Binding-site contacts:
Ligand atom C21 contacts residue ASP173 of chain 1.A at 3.2 Å.
Ligand atom O1 contacts residue PHE175 of chain 1.A at 3.4 Å.
Ligand atom C13 contacts residue ILE32 of chain 1.A at 3.5 Å (hydrophobic).
Ligand atom N3 contacts residue ILE174 of chain 1.A at 3.3 Å (h-bond).
Ligand atom C1 contacts residue ASP173 of chain 1.A at 3.4 Å.
Ligand atom O3 contacts residue GLU176 of chain 1.A at 3.2 Å (salt-bridge).
Ligand atom C2 contacts residue PRO13 of chain 1.A at 3.5 Å (hydrophobic).
Ligand atom C24 contacts residue LEU86 of chain 1.A at 3.7 Å (hydrophobic).
Ligand atom F1 contacts residue HIS171 of chain 1.A at 3.3 Å.
Ligand atom C4 contacts residue PRO404 of chain 1.A at 3.6 Å (hydrophobic).
Ligand atom C7 contacts residue SER407 of chain 1.A at 3.6 Å.
Ligand atom C15 contacts residue HIS171 of chain 1.A at 3.5 Å.
Ligand atom N1 contacts residue ASP173 of chain 1.A at 3.3 Å (salt-bridge).
Ligand atom C10 contacts residue THR411 of chain 1.A at 3.4 Å.
Ligand atom F3 contacts residue ILE32 of chain 1.A at 3.4 Å.
Ligand atom F2 contacts residue HIS171 of chain 1.A at 3.4 Å.
Ligand atom C22 contacts residue ILE174 of chain 1.A at 3.4 Å (hydrophobic).
Ligand atom O3 contacts residue ILE174 of chain 1.A at 2.7 Å (h-bond).
Ligand atom C17 contacts residue ASP173 of chain 1.A at 3.3 Å.
Ligand atom O1 contacts residue ILE174 of chain 1.A at 3.5 Å (h-bond).
Ligand atom C15 contacts residue THR411 of chain 1.A at 3.6 Å.
Ligand atom F3 contacts residue CYS79 of chain 1.A at 3.3 Å.
Ligand atom F1 contacts residue ILE174 of chain 1.A at 3.5 Å.
Ligand atom C20 contacts residue CYS25 of chain 1.A at 3.6 Å (hydrophobic).
Ligand atom C21 contacts residue TYR19 of chain 1.A at 3.6 Å (hydrophobic).
Ligand atom O1 contacts residue ASP173 of chain 1.A at 2.7 Å (salt-bridge).
Ligand atom C23 contacts residue ASP23 of chain 1.A at 3.4 Å.
Ligand atom O1 contacts residue GLU176 of chain 1.A at 3.3 Å (salt-bridge).
Ligand atom S1 contacts residue ILE174 of chain 1.A at 3.4 Å (h-bond).
Ligand atom C6 contacts residue ASP173 of chain 1.A at 3.5 Å.
Ligand atom C20 contacts residue THR29 of chain 1.A at 3.3 Å.
Ligand atom O2 contacts residue VAL24 of chain 1.A at 3.5 Å.
Ligand atom C24 contacts residue ILE174 of chain 1.A at 3.5 Å (hydrophobic).
Ligand atom F1 contacts residue PHE102 of chain 1.A at 3.5 Å.
Ligand atom C9 contacts residue TYR170 of chain 1.A at 3.2 Å (hydrophobic).
Ligand atom O3 contacts residue PHE175 of chain 1.A at 3.3 Å.
Ligand atom C18 contacts residue ILE174 of chain 1.A at 3.5 Å (hydrophobic).
Ligand atom C11 contacts residue PHE408 of chain 1.A at 3.5 Å (hydrophobic).
Ligand atom O2 contacts residue CYS25 of chain 1.A at 3.0 Å (h-bond).
Ligand atom S1 contacts residue ASP173 of chain 1.A at 3.5 Å.

The small molecule below binds the protein below.
Small molecule (SMILES): Cc1nn(-c2cccc3cc(Cc4cccc(C(F)(F)F)c4)sc23)c(CO)c1C(=O)NCCO

Sequence of chain 1.A:
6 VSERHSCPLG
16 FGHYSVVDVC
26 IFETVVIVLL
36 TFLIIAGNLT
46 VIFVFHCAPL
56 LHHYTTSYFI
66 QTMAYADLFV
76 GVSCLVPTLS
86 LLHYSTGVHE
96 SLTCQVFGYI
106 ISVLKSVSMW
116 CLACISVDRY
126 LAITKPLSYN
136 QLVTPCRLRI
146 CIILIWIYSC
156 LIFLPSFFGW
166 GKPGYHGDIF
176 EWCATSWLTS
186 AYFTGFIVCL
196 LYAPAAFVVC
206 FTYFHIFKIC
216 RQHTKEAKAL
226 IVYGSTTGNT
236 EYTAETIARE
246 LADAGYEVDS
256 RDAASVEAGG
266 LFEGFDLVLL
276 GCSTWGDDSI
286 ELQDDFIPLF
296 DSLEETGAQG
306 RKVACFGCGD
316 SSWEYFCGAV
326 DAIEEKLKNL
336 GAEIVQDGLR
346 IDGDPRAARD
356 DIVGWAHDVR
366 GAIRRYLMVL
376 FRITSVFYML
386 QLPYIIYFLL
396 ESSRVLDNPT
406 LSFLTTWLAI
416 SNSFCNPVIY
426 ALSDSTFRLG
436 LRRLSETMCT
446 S